The protein below binds the small molecule below.
Small molecule (SMILES): C=CC(=O)OCCC(=O)O

Sequence of chain 1.A:
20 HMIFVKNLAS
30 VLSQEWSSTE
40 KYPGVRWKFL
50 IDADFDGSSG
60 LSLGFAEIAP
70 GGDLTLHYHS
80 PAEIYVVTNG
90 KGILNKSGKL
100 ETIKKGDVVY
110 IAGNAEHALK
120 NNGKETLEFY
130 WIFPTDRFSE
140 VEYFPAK

Binding-site contacts:
Ligand atom O contacts residue TYR142 of chain 1.A at 2.8 Å (h-bond).
Ligand atom O3 contacts residue TRP46 of chain 1.A at 3.6 Å.
Ligand atom C4 contacts residue VAL44 of chain 1.A at 4.0 Å (hydrophobic).
Ligand atom O1 contacts residue LEU73 of chain 1.A at 3.4 Å.
Ligand atom C4 contacts residue TRP46 of chain 1.A at 3.8 Å (hydrophobic).
Ligand atom C contacts residue HIS76 of chain 1.A at 4.1 Å.
Ligand atom C contacts residue TYR84 of chain 1.A at 3.2 Å (hydrophobic).
Ligand atom C contacts residue TYR142 of chain 1.A at 3.7 Å (hydrophobic).
Ligand atom O1 contacts residue GLU82 of chain 1.A at 3.6 Å (salt-bridge).
Ligand atom C4 contacts residue ALA65 of chain 1.A at 3.9 Å (hydrophobic).
Ligand atom O1 contacts residue NI1 of chain 1.C at 2.3 Å (h-bond).
Ligand atom C1 contacts residue PHE128 of chain 1.A at 4.1 Å (hydrophobic).
Ligand atom O contacts residue HIS76 of chain 1.A at 4.2 Å.
Ligand atom C1 contacts residue NI1 of chain 1.C at 4.1 Å.
Ligand atom O contacts residue NI1 of chain 1.C at 2.4 Å (h-bond).
Ligand atom O2 contacts residue TYR142 of chain 1.A at 3.8 Å.
Ligand atom O2 contacts residue LEU73 of chain 1.A at 4.3 Å.
Ligand atom C5 contacts residue TRP46 of chain 1.A at 2.7 Å (hydrophobic).
Ligand atom C2 contacts residue TYR142 of chain 1.A at 3.6 Å (hydrophobic).
Ligand atom C1 contacts residue TYR142 of chain 1.A at 4.2 Å (hydrophobic).
Ligand atom C2 contacts residue GLU82 of chain 1.A at 4.0 Å.
Ligand atom O3 contacts residue PHE137 of chain 1.A at 4.0 Å.
Ligand atom O contacts residue PHE132 of chain 1.A at 3.9 Å.
Ligand atom C2 contacts residue TRP130 of chain 1.A at 4.0 Å (hydrophobic).
Ligand atom O contacts residue GLU82 of chain 1.A at 2.4 Å (salt-bridge).
Ligand atom C3 contacts residue TRP46 of chain 1.A at 4.2 Å (hydrophobic).
Ligand atom C contacts residue LEU73 of chain 1.A at 4.1 Å (hydrophobic).
Ligand atom O1 contacts residue TYR84 of chain 1.A at 2.4 Å (h-bond).
Ligand atom O1 contacts residue HIS76 of chain 1.A at 3.4 Å (h-bond).
Ligand atom C1 contacts residue GLU82 of chain 1.A at 3.5 Å.
Ligand atom C5 contacts residue ALA65 of chain 1.A at 3.8 Å (hydrophobic).
Ligand atom O contacts residue TYR84 of chain 1.A at 4.2 Å.
Ligand atom O1 contacts residue HIS116 of chain 1.A at 3.4 Å (h-bond).
Ligand atom C1 contacts residue LEU73 of chain 1.A at 4.0 Å (hydrophobic).
Ligand atom C contacts residue GLU82 of chain 1.A at 3.0 Å.
Ligand atom C5 contacts residue VAL44 of chain 1.A at 3.6 Å (hydrophobic).
Ligand atom C1 contacts residue TYR84 of chain 1.A at 3.6 Å (hydrophobic).
Ligand atom C contacts residue NI1 of chain 1.C at 2.6 Å.
Ligand atom C5 contacts residue ARG45 of chain 1.A at 4.0 Å.
Ligand atom O contacts residue HIS78 of chain 1.A at 3.4 Å (h-bond).